Binding-site contacts:
Ligand atom O4 contacts residue ALA703 of chain 1.B at 3.8 Å.
Ligand atom C4 contacts residue ALA703 of chain 1.B at 4.1 Å (hydrophobic).
Ligand atom C6 contacts residue ALA703 of chain 1.B at 4.5 Å (hydrophobic).
Ligand atom C2 contacts residue ASN1071 of chain 1.B at 2.5 Å.
Ligand atom N2 contacts residue GLN892 of chain 1.C at 4.4 Å.
Ligand atom C1 contacts residue ASN1071 of chain 1.B at 1.4 Å.
Ligand atom C7 contacts residue ASN1071 of chain 1.B at 3.9 Å.
Ligand atom C3 contacts residue ALA703 of chain 1.B at 4.1 Å (hydrophobic).
Ligand atom C5 contacts residue ALA703 of chain 1.B at 3.7 Å (hydrophobic).
Ligand atom C1 contacts residue GLN892 of chain 1.C at 4.3 Å.
Ligand atom C5 contacts residue ASN1071 of chain 1.B at 3.6 Å.
Ligand atom C3 contacts residue ASN1071 of chain 1.B at 3.8 Å.
Ligand atom C4 contacts residue ASN1071 of chain 1.B at 4.2 Å.
Ligand atom N2 contacts residue ASN1071 of chain 1.B at 2.9 Å (h-bond).
Ligand atom O5 contacts residue ASN1071 of chain 1.B at 2.3 Å (h-bond).
Ligand atom C8 contacts residue GLU1069 of chain 1.B at 3.5 Å.
Ligand atom C8 contacts residue ASN1071 of chain 1.B at 4.1 Å.

Sequence of chain 1.C:
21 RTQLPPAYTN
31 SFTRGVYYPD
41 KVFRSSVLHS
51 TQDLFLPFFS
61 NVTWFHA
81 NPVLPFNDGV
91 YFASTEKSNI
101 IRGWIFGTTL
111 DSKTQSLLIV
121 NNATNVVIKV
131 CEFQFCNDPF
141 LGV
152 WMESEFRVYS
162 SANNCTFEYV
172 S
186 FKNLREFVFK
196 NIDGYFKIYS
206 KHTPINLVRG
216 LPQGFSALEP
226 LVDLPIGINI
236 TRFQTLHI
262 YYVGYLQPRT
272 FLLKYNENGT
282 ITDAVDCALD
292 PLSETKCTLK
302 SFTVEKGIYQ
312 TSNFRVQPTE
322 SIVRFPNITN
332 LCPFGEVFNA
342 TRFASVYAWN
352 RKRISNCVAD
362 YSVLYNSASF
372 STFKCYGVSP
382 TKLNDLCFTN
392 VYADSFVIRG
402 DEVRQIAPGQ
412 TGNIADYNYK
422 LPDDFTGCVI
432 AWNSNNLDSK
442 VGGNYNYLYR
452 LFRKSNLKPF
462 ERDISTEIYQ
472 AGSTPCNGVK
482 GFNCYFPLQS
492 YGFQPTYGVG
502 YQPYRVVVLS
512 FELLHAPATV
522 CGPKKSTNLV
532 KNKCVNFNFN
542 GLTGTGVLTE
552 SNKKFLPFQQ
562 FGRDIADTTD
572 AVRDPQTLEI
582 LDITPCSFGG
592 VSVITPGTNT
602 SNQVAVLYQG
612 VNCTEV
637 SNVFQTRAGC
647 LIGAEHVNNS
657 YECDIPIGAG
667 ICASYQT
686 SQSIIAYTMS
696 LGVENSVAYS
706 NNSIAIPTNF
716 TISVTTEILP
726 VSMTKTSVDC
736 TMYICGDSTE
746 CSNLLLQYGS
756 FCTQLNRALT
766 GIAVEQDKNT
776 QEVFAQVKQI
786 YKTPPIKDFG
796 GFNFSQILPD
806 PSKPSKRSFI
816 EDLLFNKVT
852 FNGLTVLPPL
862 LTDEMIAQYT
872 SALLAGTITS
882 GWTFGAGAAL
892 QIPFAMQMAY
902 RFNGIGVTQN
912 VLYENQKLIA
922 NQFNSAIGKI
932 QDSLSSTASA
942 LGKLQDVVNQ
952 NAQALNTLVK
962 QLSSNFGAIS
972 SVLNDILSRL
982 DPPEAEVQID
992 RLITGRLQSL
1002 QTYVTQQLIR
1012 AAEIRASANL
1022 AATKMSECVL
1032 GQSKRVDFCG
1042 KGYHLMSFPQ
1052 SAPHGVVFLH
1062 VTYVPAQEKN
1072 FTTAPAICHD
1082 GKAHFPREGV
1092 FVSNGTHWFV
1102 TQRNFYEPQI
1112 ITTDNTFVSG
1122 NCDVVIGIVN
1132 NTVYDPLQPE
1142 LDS

The small molecule below binds the protein below.
Small molecule (SMILES): CC(=O)N[C@@H]1[C@@H](O)[C@H](O)[C@@H](CO)O[C@H]1O

Sequence of chain 1.B:
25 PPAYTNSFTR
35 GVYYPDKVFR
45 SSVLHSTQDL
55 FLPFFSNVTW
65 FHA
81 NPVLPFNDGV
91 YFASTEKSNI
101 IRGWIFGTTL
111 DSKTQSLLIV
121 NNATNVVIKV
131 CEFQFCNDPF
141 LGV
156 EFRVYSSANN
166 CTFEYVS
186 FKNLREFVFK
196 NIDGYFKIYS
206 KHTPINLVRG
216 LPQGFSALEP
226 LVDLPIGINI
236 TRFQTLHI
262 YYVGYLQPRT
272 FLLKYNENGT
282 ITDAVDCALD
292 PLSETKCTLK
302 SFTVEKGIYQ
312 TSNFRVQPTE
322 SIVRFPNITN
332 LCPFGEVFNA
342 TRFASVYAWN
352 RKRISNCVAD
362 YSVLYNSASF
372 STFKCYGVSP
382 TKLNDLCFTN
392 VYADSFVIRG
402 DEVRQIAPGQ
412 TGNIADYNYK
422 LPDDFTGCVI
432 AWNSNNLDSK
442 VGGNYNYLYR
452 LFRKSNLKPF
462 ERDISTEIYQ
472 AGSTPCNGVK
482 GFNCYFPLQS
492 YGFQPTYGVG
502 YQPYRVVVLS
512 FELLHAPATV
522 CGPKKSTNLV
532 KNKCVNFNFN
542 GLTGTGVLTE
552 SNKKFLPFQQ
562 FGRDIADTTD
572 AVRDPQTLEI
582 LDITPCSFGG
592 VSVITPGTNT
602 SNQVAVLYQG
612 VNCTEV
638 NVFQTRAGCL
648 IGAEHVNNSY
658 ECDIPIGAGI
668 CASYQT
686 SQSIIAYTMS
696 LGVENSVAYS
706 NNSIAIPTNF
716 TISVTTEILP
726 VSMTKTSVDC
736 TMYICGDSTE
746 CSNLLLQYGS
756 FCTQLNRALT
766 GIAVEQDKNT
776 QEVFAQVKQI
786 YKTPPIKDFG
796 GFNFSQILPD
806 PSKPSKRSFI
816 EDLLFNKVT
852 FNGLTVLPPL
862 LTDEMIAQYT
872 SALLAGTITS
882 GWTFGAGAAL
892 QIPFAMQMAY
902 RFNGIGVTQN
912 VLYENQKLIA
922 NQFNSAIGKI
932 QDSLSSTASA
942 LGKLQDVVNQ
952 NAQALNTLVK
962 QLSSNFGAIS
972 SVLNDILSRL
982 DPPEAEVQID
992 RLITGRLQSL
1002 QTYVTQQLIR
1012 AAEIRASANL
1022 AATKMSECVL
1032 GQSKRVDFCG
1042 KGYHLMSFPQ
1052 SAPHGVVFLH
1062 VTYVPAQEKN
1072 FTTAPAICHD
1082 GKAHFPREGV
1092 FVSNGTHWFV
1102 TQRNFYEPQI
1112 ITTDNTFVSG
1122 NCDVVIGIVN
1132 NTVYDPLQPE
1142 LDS